The small molecule below binds the protein below.
Small molecule (SMILES): COc1cc(/C=C/C(=O)O)ccc1O

Binding-site contacts:
Ligand atom C1 contacts residue CYS45 of chain 1.B at 4.0 Å (hydrophobic).
Ligand atom C9 contacts residue CYS45 of chain 1.B at 3.4 Å (hydrophobic).
Ligand atom O1 contacts residue SER125 of chain 1.B at 3.5 Å.
Ligand atom C10 contacts residue GLN169 of chain 1.B at 3.9 Å.
Ligand atom O3 contacts residue PRO164 of chain 1.B at 3.7 Å.
Ligand atom C1 contacts residue ILE212 of chain 1.B at 4.0 Å (hydrophobic).
Ligand atom C7 contacts residue CYS45 of chain 1.B at 3.5 Å (hydrophobic).
Ligand atom C4 contacts residue ALA172 of chain 1.B at 3.7 Å (hydrophobic).
Ligand atom O4 contacts residue GLN169 of chain 1.B at 2.7 Å (h-bond).
Ligand atom C2 contacts residue PRO164 of chain 1.B at 3.5 Å (hydrophobic).
Ligand atom C5 contacts residue SER163 of chain 1.B at 3.7 Å.
Ligand atom C1 contacts residue PRO164 of chain 1.B at 4.0 Å (hydrophobic).
Ligand atom C4 contacts residue SER163 of chain 1.B at 3.7 Å.
Ligand atom C3 contacts residue GLN169 of chain 1.B at 3.8 Å.
Ligand atom O4 contacts residue SER163 of chain 1.B at 3.5 Å (h-bond).
Ligand atom C4 contacts residue GLN169 of chain 1.B at 3.7 Å.
Ligand atom C9 contacts residue SER126 of chain 1.B at 3.9 Å.
Ligand atom O2 contacts residue CYS45 of chain 1.B at 2.8 Å (h-bond).
Ligand atom O4 contacts residue PRO164 of chain 1.B at 4.0 Å.
Ligand atom O3 contacts residue ALA172 of chain 1.B at 3.3 Å.
Ligand atom C5 contacts residue PRO164 of chain 1.B at 4.0 Å (hydrophobic).
Ligand atom O2 contacts residue SER125 of chain 1.B at 3.0 Å.
Ligand atom C10 contacts residue VAL211 of chain 1.B at 3.5 Å (hydrophobic).
Ligand atom O3 contacts residue GLN169 of chain 1.B at 2.9 Å (h-bond).
Ligand atom C3 contacts residue ALA172 of chain 1.B at 3.6 Å (hydrophobic).
Ligand atom C6 contacts residue SER162 of chain 1.B at 3.4 Å.
Ligand atom C8 contacts residue CYS45 of chain 1.B at 3.7 Å (hydrophobic).
Ligand atom C10 contacts residue ALA172 of chain 1.B at 4.0 Å (hydrophobic).
Ligand atom C5 contacts residue SER162 of chain 1.B at 3.5 Å.
Ligand atom O2 contacts residue GLY44 of chain 1.B at 3.7 Å.
Ligand atom O1 contacts residue HIS265 of chain 1.B at 3.0 Å.
Ligand atom C4 contacts residue PRO164 of chain 1.B at 3.8 Å (hydrophobic).
Ligand atom C9 contacts residue SER125 of chain 1.B at 3.3 Å.
Ligand atom O2 contacts residue SER126 of chain 1.B at 2.9 Å (h-bond).
Ligand atom C3 contacts residue PRO164 of chain 1.B at 3.7 Å (hydrophobic).
Ligand atom C10 contacts residue PRO164 of chain 1.B at 3.9 Å (hydrophobic).
Ligand atom O1 contacts residue CYS45 of chain 1.B at 3.9 Å.
Ligand atom C2 contacts residue ILE212 of chain 1.B at 3.7 Å (hydrophobic).
Ligand atom O4 contacts residue ALA172 of chain 1.B at 3.6 Å.
Ligand atom O4 contacts residue ALA167 of chain 1.B at 3.8 Å.

Sequence of chain 1.B:
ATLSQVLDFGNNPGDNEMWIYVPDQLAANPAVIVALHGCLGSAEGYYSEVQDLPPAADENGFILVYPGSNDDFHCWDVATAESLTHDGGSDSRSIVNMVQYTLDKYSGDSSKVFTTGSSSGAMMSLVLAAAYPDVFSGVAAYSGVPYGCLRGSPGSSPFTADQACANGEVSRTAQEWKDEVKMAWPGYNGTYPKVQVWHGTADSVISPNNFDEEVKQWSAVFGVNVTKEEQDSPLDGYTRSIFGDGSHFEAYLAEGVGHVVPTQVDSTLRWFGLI